Binding-site contacts:
Ligand atom C27 contacts residue PHE813 of chain 1.J at 4.1 Å (hydrophobic).
Ligand atom C18 contacts residue TRP831 of chain 1.J at 4.2 Å (hydrophobic).
Ligand atom C18 contacts residue THR830 of chain 1.J at 4.1 Å.
Ligand atom C23 contacts residue PIO1 of chain 1.Z at 3.9 Å.
Ligand atom C22 contacts residue HIS834 of chain 1.J at 4.1 Å.
Ligand atom C24 contacts residue PIO1 of chain 1.Z at 3.8 Å.
Ligand atom C18 contacts residue HIS834 of chain 1.J at 3.3 Å.
Ligand atom C11 contacts residue TRP831 of chain 1.J at 4.0 Å (hydrophobic).
Ligand atom C24 contacts residue LEU812 of chain 1.J at 3.7 Å (hydrophobic).
Ligand atom C22 contacts residue LEU812 of chain 1.J at 4.3 Å (hydrophobic).
Ligand atom C15 contacts residue PIO1 of chain 1.Z at 4.4 Å.
Ligand atom C16 contacts residue PIO1 of chain 1.Z at 4.0 Å.
Ligand atom C17 contacts residue HIS834 of chain 1.J at 4.4 Å.
Ligand atom C19 contacts residue TRP831 of chain 1.J at 3.9 Å (hydrophobic).
Ligand atom C20 contacts residue HIS834 of chain 1.J at 3.6 Å.
Ligand atom C22 contacts residue PIO1 of chain 1.Z at 4.0 Å.
Ligand atom C21 contacts residue HIS834 of chain 1.J at 4.4 Å.

Sequence of chain 1.J:
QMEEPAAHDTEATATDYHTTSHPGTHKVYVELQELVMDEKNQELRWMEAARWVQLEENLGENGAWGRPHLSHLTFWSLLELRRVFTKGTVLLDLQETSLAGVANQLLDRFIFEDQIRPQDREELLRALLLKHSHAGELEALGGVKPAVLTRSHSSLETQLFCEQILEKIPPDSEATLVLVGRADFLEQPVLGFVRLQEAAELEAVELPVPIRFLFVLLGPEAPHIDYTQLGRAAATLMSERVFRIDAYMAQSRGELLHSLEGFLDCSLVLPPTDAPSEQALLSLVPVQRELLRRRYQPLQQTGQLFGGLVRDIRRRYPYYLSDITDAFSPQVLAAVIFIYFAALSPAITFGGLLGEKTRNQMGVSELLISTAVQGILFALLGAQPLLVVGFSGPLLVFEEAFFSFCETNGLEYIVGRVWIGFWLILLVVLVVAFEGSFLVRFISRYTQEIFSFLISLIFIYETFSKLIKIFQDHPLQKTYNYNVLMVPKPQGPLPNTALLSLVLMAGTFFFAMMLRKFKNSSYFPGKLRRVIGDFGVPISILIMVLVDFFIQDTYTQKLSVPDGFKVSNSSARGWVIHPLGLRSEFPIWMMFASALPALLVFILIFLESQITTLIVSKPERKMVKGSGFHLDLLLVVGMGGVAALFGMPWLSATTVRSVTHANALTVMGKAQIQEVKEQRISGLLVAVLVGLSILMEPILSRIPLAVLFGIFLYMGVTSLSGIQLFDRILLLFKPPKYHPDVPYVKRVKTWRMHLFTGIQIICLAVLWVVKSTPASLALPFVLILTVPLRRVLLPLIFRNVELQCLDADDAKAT

This protein binds this small molecule.
Small molecule (SMILES): CC(C)CCC[C@@H](C)[C@H]1CC[C@H]2[C@@H]3CC=C4C[C@@H](O)CC[C@]4(C)[C@H]3CC[C@]12C